A small-molecule ligand and the protein it binds are described below.
Small molecule (SMILES): CCOc1cncc(N2CCCNCC2)c1

Sequence of chain 1.B:
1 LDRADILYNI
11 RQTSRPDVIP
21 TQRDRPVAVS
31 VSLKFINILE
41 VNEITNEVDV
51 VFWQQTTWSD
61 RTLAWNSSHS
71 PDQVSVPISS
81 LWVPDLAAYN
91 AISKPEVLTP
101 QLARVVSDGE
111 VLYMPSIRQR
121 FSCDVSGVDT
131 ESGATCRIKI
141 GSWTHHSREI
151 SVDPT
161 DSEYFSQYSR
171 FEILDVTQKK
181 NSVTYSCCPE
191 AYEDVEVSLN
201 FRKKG

Sequence of chain 1.A:
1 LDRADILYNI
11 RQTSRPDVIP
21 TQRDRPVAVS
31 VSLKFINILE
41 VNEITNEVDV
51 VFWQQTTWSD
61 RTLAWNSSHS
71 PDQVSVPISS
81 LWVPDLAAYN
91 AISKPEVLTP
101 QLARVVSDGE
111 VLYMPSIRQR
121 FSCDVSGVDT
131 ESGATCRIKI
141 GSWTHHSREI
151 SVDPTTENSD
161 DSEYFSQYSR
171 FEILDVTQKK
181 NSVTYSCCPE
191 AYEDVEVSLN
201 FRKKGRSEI

Binding-site contacts:
Ligand atom C2 contacts residue TYR192 of chain 1.A at 3.5 Å (hydrophobic).
Ligand atom C5 contacts residue MET114 of chain 1.B at 4.0 Å (hydrophobic).
Ligand atom N2 contacts residue TRP143 of chain 1.A at 3.4 Å (h-bond).
Ligand atom O1 contacts residue LEU112 of chain 1.B at 3.2 Å.
Ligand atom C10 contacts residue MET114 of chain 1.B at 3.7 Å (hydrophobic).
Ligand atom N3 contacts residue MET114 of chain 1.B at 3.9 Å.
Ligand atom C5 contacts residue TRP53 of chain 1.B at 4.1 Å (hydrophobic).
Ligand atom C9 contacts residue TRP143 of chain 1.A at 3.3 Å (hydrophobic).
Ligand atom C3 contacts residue TYR192 of chain 1.A at 3.6 Å (hydrophobic).
Ligand atom C8 contacts residue MET114 of chain 1.B at 4.0 Å (hydrophobic).
Ligand atom C12 contacts residue LEU112 of chain 1.B at 3.3 Å (hydrophobic).
Ligand atom C6 contacts residue THR144 of chain 1.A at 3.8 Å.
Ligand atom C1 contacts residue TRP143 of chain 1.A at 3.5 Å (hydrophobic).
Ligand atom C4 contacts residue CYS188 of chain 1.A at 4.1 Å (hydrophobic).
Ligand atom C8 contacts residue TRP143 of chain 1.A at 3.9 Å (hydrophobic).
Ligand atom C10 contacts residue TRP143 of chain 1.A at 3.5 Å (hydrophobic).
Ligand atom N1 contacts residue TRP143 of chain 1.A at 2.8 Å (h-bond).
Ligand atom C1 contacts residue TYR89 of chain 1.A at 3.3 Å (hydrophobic).
Ligand atom C2 contacts residue TYR185 of chain 1.A at 3.7 Å (hydrophobic).
Ligand atom O1 contacts residue ARG104 of chain 1.B at 3.5 Å.
Ligand atom N3 contacts residue THR144 of chain 1.A at 3.6 Å.
Ligand atom C4 contacts residue MET114 of chain 1.B at 3.6 Å (hydrophobic).
Ligand atom C9 contacts residue MET114 of chain 1.B at 3.5 Å (hydrophobic).
Ligand atom C2 contacts residue TYR89 of chain 1.A at 3.5 Å (hydrophobic).
Ligand atom N1 contacts residue TYR89 of chain 1.A at 2.8 Å (h-bond).
Ligand atom C3 contacts residue TRP143 of chain 1.A at 3.8 Å (hydrophobic).
Ligand atom C3 contacts residue TYR185 of chain 1.A at 4.2 Å (hydrophobic).
Ligand atom C12 contacts residue CYS188 of chain 1.A at 3.6 Å (hydrophobic).
Ligand atom C11 contacts residue TYR192 of chain 1.A at 3.4 Å (hydrophobic).
Ligand atom N1 contacts residue SER142 of chain 1.A at 3.8 Å.
Ligand atom C2 contacts residue TRP143 of chain 1.A at 3.7 Å (hydrophobic).
Ligand atom C11 contacts residue ARG104 of chain 1.B at 4.0 Å.
Ligand atom C1 contacts residue TRP53 of chain 1.B at 3.8 Å (hydrophobic).
Ligand atom N2 contacts residue MET114 of chain 1.B at 3.4 Å.
Ligand atom C11 contacts residue LEU112 of chain 1.B at 3.9 Å (hydrophobic).
Ligand atom C7 contacts residue LEU112 of chain 1.B at 3.5 Å (hydrophobic).
Ligand atom C6 contacts residue LEU112 of chain 1.B at 4.0 Å (hydrophobic).
Ligand atom N3 contacts residue TRP143 of chain 1.A at 3.9 Å.
Ligand atom C5 contacts residue TRP143 of chain 1.A at 3.5 Å (hydrophobic).
Ligand atom C12 contacts residue TYR192 of chain 1.A at 4.0 Å (hydrophobic).